Sequence of chain 1.F:
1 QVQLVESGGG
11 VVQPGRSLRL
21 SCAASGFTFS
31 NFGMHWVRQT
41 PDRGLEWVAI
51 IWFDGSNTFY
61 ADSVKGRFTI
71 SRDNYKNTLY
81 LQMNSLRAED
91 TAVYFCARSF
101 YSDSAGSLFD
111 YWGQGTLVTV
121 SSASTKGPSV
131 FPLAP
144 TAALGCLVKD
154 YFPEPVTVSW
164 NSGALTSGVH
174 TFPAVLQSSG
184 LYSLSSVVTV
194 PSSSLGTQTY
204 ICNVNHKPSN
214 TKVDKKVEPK

Sequence of chain 1.C:
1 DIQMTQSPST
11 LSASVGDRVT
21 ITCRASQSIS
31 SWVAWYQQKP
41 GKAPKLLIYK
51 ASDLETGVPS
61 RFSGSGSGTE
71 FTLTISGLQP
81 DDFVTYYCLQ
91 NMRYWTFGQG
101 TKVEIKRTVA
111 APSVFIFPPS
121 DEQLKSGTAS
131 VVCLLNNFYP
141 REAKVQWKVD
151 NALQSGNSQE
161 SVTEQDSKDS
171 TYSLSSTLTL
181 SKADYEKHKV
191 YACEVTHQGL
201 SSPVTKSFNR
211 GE

Binding-site contacts:
Ligand atom CG contacts residue TYR94 of chain 1.C at 3.6 Å (hydrophobic).
Ligand atom CG contacts residue SER107 of chain 1.F at 3.6 Å.
Ligand atom ND2 contacts residue MET92 of chain 1.C at 3.5 Å (h-bond).
Ligand atom O contacts residue TRP52 of chain 1.F at 3.6 Å (h-bond).
Ligand atom OD1 contacts residue PHE32 of chain 1.F at 3.3 Å.
Ligand atom ND2 contacts residue TYR94 of chain 1.C at 2.8 Å (h-bond).
Ligand atom CB contacts residue ASN31 of chain 1.F at 3.7 Å.
Ligand atom N contacts residue TYR101 of chain 1.F at 3.7 Å.
Ligand atom CA contacts residue TYR101 of chain 1.F at 3.6 Å (hydrophobic).
Ligand atom O contacts residue GLY33 of chain 1.F at 3.6 Å (h-bond).
Ligand atom CG contacts residue GLY33 of chain 1.F at 3.8 Å.
Ligand atom OD2 contacts residue TYR101 of chain 1.F at 3.3 Å.
Ligand atom CA contacts residue TRP52 of chain 1.F at 3.6 Å (hydrophobic).
Ligand atom CB contacts residue TYR101 of chain 1.F at 3.7 Å (hydrophobic).
Ligand atom N contacts residue ASN91 of chain 1.C at 3.7 Å.
Ligand atom O contacts residue PHE53 of chain 1.F at 3.0 Å (h-bond).
Ligand atom CG contacts residue SER99 of chain 1.F at 3.3 Å.
Ligand atom O contacts residue TRP32 of chain 1.C at 3.8 Å.
Ligand atom CB contacts residue ASN31 of chain 1.F at 3.4 Å.
Ligand atom CD contacts residue SER107 of chain 1.F at 3.7 Å.
Ligand atom C contacts residue ASN31 of chain 1.F at 3.7 Å.
Ligand atom O contacts residue PHE53 of chain 1.F at 3.3 Å.
Ligand atom OD1 contacts residue ARG93 of chain 1.C at 3.8 Å.
Ligand atom N contacts residue ASN31 of chain 1.F at 3.0 Å (h-bond).
Ligand atom C contacts residue MET92 of chain 1.C at 3.2 Å (hydrophobic).
Ligand atom CG contacts residue TYR101 of chain 1.F at 3.5 Å (hydrophobic).
Ligand atom CG contacts residue ASN91 of chain 1.C at 3.6 Å.
Ligand atom ND2 contacts residue TRP95 of chain 1.C at 3.6 Å.
Ligand atom OD1 contacts residue MET92 of chain 1.C at 3.1 Å (h-bond).
Ligand atom O contacts residue TYR101 of chain 1.F at 3.5 Å.
Ligand atom C contacts residue PHE53 of chain 1.F at 3.5 Å (hydrophobic).
Ligand atom ND2 contacts residue SER99 of chain 1.F at 3.5 Å (h-bond).
Ligand atom OD1 contacts residue TYR94 of chain 1.C at 3.0 Å (h-bond).
Ligand atom CA contacts residue MET92 of chain 1.C at 3.7 Å (hydrophobic).
Ligand atom CG contacts residue MET92 of chain 1.C at 3.2 Å (hydrophobic).
Ligand atom N contacts residue MET92 of chain 1.C at 3.0 Å (h-bond).
Ligand atom ND2 contacts residue ASN91 of chain 1.C at 2.9 Å (h-bond).
Ligand atom CA contacts residue MET92 of chain 1.C at 3.5 Å (hydrophobic).
Ligand atom OD1 contacts residue GLY33 of chain 1.F at 2.6 Å (h-bond).
Ligand atom CA contacts residue ASN31 of chain 1.F at 3.6 Å.

This small molecule binds to this protein.
Small molecule (SMILES): C[C@H](N)C(=O)NCC(=O)N[C@@H](CC(N)=O)C(=O)N1CCC[C@H]1C(=O)N[C@@H](CC(=O)O)C(=O)N1CCC[C@H]1C(=O)N[C@@H](CC(N)=O)C(=O)N[C@@H](C)C(=O)N[C@H](C=O)CC(N)=O